Sequence of chain 6.A:
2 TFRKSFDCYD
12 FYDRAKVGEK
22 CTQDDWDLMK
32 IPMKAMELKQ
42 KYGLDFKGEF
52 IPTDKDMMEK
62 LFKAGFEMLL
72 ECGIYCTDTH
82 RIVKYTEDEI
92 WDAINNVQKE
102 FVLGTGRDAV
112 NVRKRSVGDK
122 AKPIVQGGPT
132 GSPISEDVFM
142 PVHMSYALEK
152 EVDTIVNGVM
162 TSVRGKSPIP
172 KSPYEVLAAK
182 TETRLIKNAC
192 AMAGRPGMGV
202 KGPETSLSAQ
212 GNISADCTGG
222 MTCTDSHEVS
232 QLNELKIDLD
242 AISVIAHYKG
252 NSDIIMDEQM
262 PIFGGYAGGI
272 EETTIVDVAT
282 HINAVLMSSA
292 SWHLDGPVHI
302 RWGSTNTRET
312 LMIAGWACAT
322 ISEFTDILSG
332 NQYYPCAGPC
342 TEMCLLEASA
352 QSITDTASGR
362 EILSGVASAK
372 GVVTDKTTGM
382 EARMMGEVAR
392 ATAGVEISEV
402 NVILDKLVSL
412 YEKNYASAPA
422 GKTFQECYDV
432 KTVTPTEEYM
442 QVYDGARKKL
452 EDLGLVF

The small molecule below binds the protein below.
Small molecule (SMILES): C[C@@H]1C[C@@H](N(C)O)N[C@H]1C(=O)O

Binding-site contacts:
Ligand atom C4 contacts residue GLY132 of chain 6.A at 4.1 Å.
Ligand atom C6 contacts residue THR131 of chain 6.A at 3.1 Å.
Ligand atom C6 contacts residue GLN333 of chain 6.A at 3.4 Å.
Ligand atom C1 contacts residue SER365 of chain 6.A at 3.7 Å.
Ligand atom C1 contacts residue LYS202 of chain 6.A at 1.3 Å.
Ligand atom C3 contacts residue THR131 of chain 6.A at 3.6 Å.
Ligand atom N1 contacts residue LYS202 of chain 6.A at 2.8 Å (salt-bridge).
Ligand atom C2 contacts residue LEU295 of chain 6.A at 3.7 Å (hydrophobic).
Ligand atom C5 contacts residue LYS202 of chain 6.A at 3.5 Å.
Ligand atom O2 contacts residue GLU205 of chain 6.A at 2.5 Å (salt-bridge).
Ligand atom N1 contacts residue GLN333 of chain 6.A at 3.6 Å (h-bond).
Ligand atom C2 contacts residue GLN333 of chain 6.A at 3.5 Å.
Ligand atom C7 contacts residue SER231 of chain 6.A at 3.5 Å.
Ligand atom C3 contacts residue GLN333 of chain 6.A at 4.1 Å.
Ligand atom O2 contacts residue MET257 of chain 6.A at 3.5 Å.
Ligand atom C2 contacts residue LYS202 of chain 6.A at 2.4 Å.
Ligand atom C3 contacts residue LYS202 of chain 6.A at 3.3 Å.
Ligand atom C4 contacts residue LYS202 of chain 6.A at 3.5 Å.
Ligand atom N1 contacts residue GLU259 of chain 6.A at 3.2 Å (salt-bridge).
Ligand atom O1 contacts residue THR131 of chain 6.A at 3.8 Å.
Ligand atom N2 contacts residue GLU205 of chain 6.A at 2.9 Å (salt-bridge).
Ligand atom O1 contacts residue LEU295 of chain 6.A at 3.7 Å.
Ligand atom O1 contacts residue SER365 of chain 6.A at 2.6 Å (h-bond).
Ligand atom C6 contacts residue TYR335 of chain 6.A at 3.2 Å (hydrophobic).
Ligand atom C7 contacts residue GLU205 of chain 6.A at 4.0 Å.
Ligand atom N1 contacts residue LEU295 of chain 6.A at 3.5 Å.
Ligand atom C1 contacts residue LEU295 of chain 6.A at 3.5 Å (hydrophobic).
Ligand atom C5 contacts residue GLU205 of chain 6.A at 3.5 Å.
Ligand atom C3 contacts residue GLY132 of chain 6.A at 4.0 Å.
Ligand atom C4 contacts residue GLU205 of chain 6.A at 3.0 Å.
Ligand atom C7 contacts residue GLU259 of chain 6.A at 3.1 Å.
Ligand atom C7 contacts residue GLU229 of chain 6.A at 3.2 Å.
Ligand atom N2 contacts residue LYS202 of chain 6.A at 3.6 Å (salt-bridge).
Ligand atom O2 contacts residue GLU229 of chain 6.A at 3.2 Å.
Ligand atom O1 contacts residue VAL157 of chain 6.A at 3.3 Å.
Ligand atom C1 contacts residue VAL157 of chain 6.A at 3.5 Å (hydrophobic).
Ligand atom O2 contacts residue LYS202 of chain 6.A at 2.8 Å (salt-bridge).
Ligand atom N2 contacts residue GLU229 of chain 6.A at 4.1 Å.
Ligand atom C5 contacts residue GLU259 of chain 6.A at 3.9 Å.
Ligand atom O1 contacts residue LYS202 of chain 6.A at 2.3 Å (salt-bridge).